The protein below binds the small molecule below.
Small molecule (SMILES): CCOC(=O)c1oc2cccc(OC[C@@H](O)CNC(C)C)c2c1C

Sequence of chain 1.A:
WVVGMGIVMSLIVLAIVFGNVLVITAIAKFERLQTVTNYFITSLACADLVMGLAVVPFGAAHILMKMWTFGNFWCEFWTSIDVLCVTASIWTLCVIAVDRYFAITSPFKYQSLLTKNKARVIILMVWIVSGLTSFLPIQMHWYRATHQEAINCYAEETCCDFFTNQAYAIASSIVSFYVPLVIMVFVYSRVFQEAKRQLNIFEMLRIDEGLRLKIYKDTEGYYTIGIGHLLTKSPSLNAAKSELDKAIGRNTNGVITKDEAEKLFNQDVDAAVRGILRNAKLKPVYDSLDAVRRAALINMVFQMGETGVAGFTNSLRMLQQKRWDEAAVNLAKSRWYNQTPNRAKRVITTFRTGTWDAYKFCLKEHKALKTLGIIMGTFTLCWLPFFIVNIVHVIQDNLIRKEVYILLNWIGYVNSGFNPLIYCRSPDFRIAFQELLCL

Binding-site contacts:
Ligand atom C14 contacts residue ASN448 of chain 1.A at 3.2 Å.
Ligand atom C18 contacts residue THR118 of chain 1.A at 3.8 Å.
Ligand atom C6 contacts residue PHE201 of chain 1.A at 3.5 Å (hydrophobic).
Ligand atom N1 contacts residue ASN448 of chain 1.A at 3.0 Å (h-bond).
Ligand atom C12 contacts residue VAL122 of chain 1.A at 3.7 Å (hydrophobic).
Ligand atom C10 contacts residue VAL122 of chain 1.A at 3.7 Å (hydrophobic).
Ligand atom C3 contacts residue ASN429 of chain 1.A at 3.4 Å.
Ligand atom C15 contacts residue ASP121 of chain 1.A at 3.4 Å.
Ligand atom C1 contacts residue ASN429 of chain 1.A at 3.4 Å.
Ligand atom C3 contacts residue TYR444 of chain 1.A at 3.5 Å (hydrophobic).
Ligand atom C10 contacts residue SER215 of chain 1.A at 3.8 Å.
Ligand atom C2 contacts residue ASN429 of chain 1.A at 3.3 Å.
Ligand atom C11 contacts residue VAL122 of chain 1.A at 3.8 Å (hydrophobic).
Ligand atom O1 contacts residue TYR207 of chain 1.A at 3.4 Å.
Ligand atom C9 contacts residue PHE426 of chain 1.A at 3.6 Å (hydrophobic).
Ligand atom O5 contacts residue ASP121 of chain 1.A at 2.7 Å (salt-bridge).
Ligand atom C14 contacts residue ASP121 of chain 1.A at 3.5 Å.
Ligand atom N1 contacts residue ASP121 of chain 1.A at 2.8 Å (salt-bridge).
Ligand atom C17 contacts residue TRP117 of chain 1.A at 3.8 Å (hydrophobic).
Ligand atom N1 contacts residue TYR452 of chain 1.A at 3.6 Å.
Ligand atom C17 contacts residue ASN448 of chain 1.A at 3.6 Å.
Ligand atom C16 contacts residue ASN448 of chain 1.A at 3.4 Å.
Ligand atom O5 contacts residue TYR452 of chain 1.A at 3.7 Å.
Ligand atom C9 contacts residue SER215 of chain 1.A at 3.5 Å.
Ligand atom O4 contacts residue VAL122 of chain 1.A at 3.8 Å.
Ligand atom C11 contacts residue PHE426 of chain 1.A at 3.7 Å (hydrophobic).
Ligand atom C15 contacts residue ASN448 of chain 1.A at 3.6 Å.
Ligand atom C8 contacts residue PHE426 of chain 1.A at 3.6 Å (hydrophobic).
Ligand atom O5 contacts residue TRP422 of chain 1.A at 3.4 Å.
Ligand atom O3 contacts residue SER212 of chain 1.A at 3.8 Å.
Ligand atom C2 contacts residue THR203 of chain 1.A at 3.8 Å.
Ligand atom O1 contacts residue ALA208 of chain 1.A at 3.6 Å.
Ligand atom C18 contacts residue PHE201 of chain 1.A at 3.7 Å (hydrophobic).
Ligand atom C11 contacts residue VAL125 of chain 1.A at 3.7 Å (hydrophobic).
Ligand atom C10 contacts residue THR126 of chain 1.A at 3.8 Å.
Ligand atom O3 contacts residue SER211 of chain 1.A at 3.6 Å (h-bond).
Ligand atom C13 contacts residue PHE425 of chain 1.A at 3.7 Å (hydrophobic).
Ligand atom C10 contacts residue PHE426 of chain 1.A at 3.5 Å (hydrophobic).
Ligand atom O5 contacts residue ASN448 of chain 1.A at 3.0 Å (h-bond).
Ligand atom O2 contacts residue ASN429 of chain 1.A at 2.7 Å (h-bond).